Sequence of chain 11.C:
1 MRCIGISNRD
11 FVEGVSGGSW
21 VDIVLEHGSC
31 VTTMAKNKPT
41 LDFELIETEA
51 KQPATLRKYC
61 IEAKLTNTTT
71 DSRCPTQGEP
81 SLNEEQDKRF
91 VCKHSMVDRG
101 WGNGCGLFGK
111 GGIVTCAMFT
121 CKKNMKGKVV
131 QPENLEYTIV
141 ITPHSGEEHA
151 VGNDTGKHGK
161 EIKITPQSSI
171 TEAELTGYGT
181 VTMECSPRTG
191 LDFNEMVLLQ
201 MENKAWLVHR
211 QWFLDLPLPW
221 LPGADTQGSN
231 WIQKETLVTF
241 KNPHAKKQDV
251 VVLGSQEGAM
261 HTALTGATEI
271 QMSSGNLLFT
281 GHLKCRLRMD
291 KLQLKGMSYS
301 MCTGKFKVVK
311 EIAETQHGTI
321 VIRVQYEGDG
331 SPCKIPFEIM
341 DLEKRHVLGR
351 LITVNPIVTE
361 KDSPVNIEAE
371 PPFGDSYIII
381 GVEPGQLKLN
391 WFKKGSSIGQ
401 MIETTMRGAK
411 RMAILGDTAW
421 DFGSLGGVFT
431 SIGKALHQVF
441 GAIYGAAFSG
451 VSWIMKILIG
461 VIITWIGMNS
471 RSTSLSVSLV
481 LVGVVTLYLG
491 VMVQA

The protein below binds the small molecule below.
Small molecule (SMILES): CC(=O)N[C@@H]1[C@@H](O)[C@H](O)[C@@H](CO)O[C@H]1O

Binding-site contacts:
Ligand atom C8 contacts residue ARG89 of chain 11.C at 4.1 Å.
Ligand atom C8 contacts residue MET118 of chain 11.C at 4.0 Å (hydrophobic).
Ligand atom C7 contacts residue ASN67 of chain 11.C at 3.7 Å.
Ligand atom N2 contacts residue ASN67 of chain 11.C at 2.8 Å (h-bond).
Ligand atom C4 contacts residue ASN67 of chain 11.C at 4.3 Å.
Ligand atom C7 contacts residue PHE90 of chain 11.C at 4.3 Å (hydrophobic).
Ligand atom C3 contacts residue ASN67 of chain 11.C at 3.8 Å.
Ligand atom O7 contacts residue ASN67 of chain 11.C at 4.1 Å.
Ligand atom C8 contacts residue PHE90 of chain 11.C at 3.6 Å (hydrophobic).
Ligand atom C5 contacts residue ASN67 of chain 11.C at 3.8 Å.
Ligand atom C2 contacts residue ASN67 of chain 11.C at 2.4 Å.
Ligand atom O5 contacts residue ASN67 of chain 11.C at 2.5 Å (h-bond).
Ligand atom O6 contacts residue ASN67 of chain 11.C at 3.7 Å.
Ligand atom C1 contacts residue ASN67 of chain 11.C at 1.4 Å.